Binding-site contacts:
Ligand atom O24 contacts residue LYS7 of chain 2.B at 3.7 Å.
Ligand atom C2 contacts residue LEU102 of chain 2.B at 3.8 Å (hydrophobic).
Ligand atom C8 contacts residue ALA100 of chain 2.B at 3.7 Å (hydrophobic).
Ligand atom C20 contacts residue LYS7 of chain 2.B at 3.7 Å.
Ligand atom C4 contacts residue 9RJ1 of chain 2.E at 0.6 Å.
Ligand atom C18 contacts residue 9RJ1 of chain 2.E at 1.6 Å.
Ligand atom C19 contacts residue 9RJ1 of chain 2.E at 1.1 Å.
Ligand atom C4 contacts residue ALA100 of chain 1.B at 3.7 Å (hydrophobic).
Ligand atom O23 contacts residue LYS7 of chain 1.B at 3.3 Å.
Ligand atom C2 contacts residue SER109 of chain 1.B at 3.8 Å.
Ligand atom C3 contacts residue 9RJ1 of chain 2.E at 0.6 Å.
Ligand atom O23 contacts residue 9RJ1 of chain 2.E at 1.4 Å (h-bond).
Ligand atom O24 contacts residue 9RJ1 of chain 2.E at 0.7 Å.
Ligand atom C10 contacts residue SER109 of chain 2.B at 3.7 Å.
Ligand atom C9 contacts residue 9RJ1 of chain 2.E at 0.8 Å.
Ligand atom C3 contacts residue SER109 of chain 1.B at 3.7 Å.
Ligand atom C20 contacts residue 9RJ1 of chain 2.E at 0.7 Å.
Ligand atom C5 contacts residue 9RJ1 of chain 2.E at 0.8 Å.
Ligand atom C21 contacts residue LYS7 of chain 2.B at 3.8 Å.
Ligand atom C6 contacts residue 9RJ1 of chain 2.E at 0.5 Å.
Ligand atom C20 contacts residue LYS7 of chain 1.B at 3.3 Å.
Ligand atom C2 contacts residue LEU102 of chain 1.B at 3.7 Å (hydrophobic).
Ligand atom C1 contacts residue 9RJ1 of chain 2.E at 0.0 Å.
Ligand atom C21 contacts residue 9RJ1 of chain 2.E at 0.7 Å.
Ligand atom C21 contacts residue LYS7 of chain 1.B at 3.7 Å.
Ligand atom C8 contacts residue 9RJ1 of chain 2.E at 0.6 Å.
Ligand atom C10 contacts residue LEU102 of chain 1.B at 3.5 Å (hydrophobic).
Ligand atom O24 contacts residue LYS7 of chain 1.B at 3.5 Å.
Ligand atom C16 contacts residue LEU9 of chain 1.B at 3.6 Å (hydrophobic).
Ligand atom C17 contacts residue LEU9 of chain 1.B at 3.7 Å (hydrophobic).
Ligand atom C18 contacts residue LEU9 of chain 1.B at 3.6 Å (hydrophobic).
Ligand atom C10 contacts residue 9RJ1 of chain 2.E at 0.6 Å.
Ligand atom C16 contacts residue 9RJ1 of chain 2.E at 0.7 Å.
Ligand atom C15 contacts residue 9RJ1 of chain 2.E at 0.7 Å.
Ligand atom C18 contacts residue ALA100 of chain 2.B at 3.6 Å (hydrophobic).
Ligand atom C9 contacts residue SER109 of chain 2.B at 3.5 Å.
Ligand atom C22 contacts residue 9RJ1 of chain 2.E at 0.8 Å.
Ligand atom C7 contacts residue 9RJ1 of chain 2.E at 0.6 Å.
Ligand atom C2 contacts residue 9RJ1 of chain 2.E at 0.6 Å.
Ligand atom C17 contacts residue 9RJ1 of chain 2.E at 0.9 Å.

Sequence of chain 2.B:
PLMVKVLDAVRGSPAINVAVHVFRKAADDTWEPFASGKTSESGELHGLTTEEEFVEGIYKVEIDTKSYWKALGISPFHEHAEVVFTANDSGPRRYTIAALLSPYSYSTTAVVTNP

Sequence of chain 1.B:
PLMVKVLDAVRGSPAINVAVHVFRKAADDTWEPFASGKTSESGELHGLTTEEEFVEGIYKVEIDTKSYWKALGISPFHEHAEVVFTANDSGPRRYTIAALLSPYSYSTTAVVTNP

The protein below binds the small molecule below.
Small molecule (SMILES): Oc1ccc(/C=C/c2cccc3ccccc23)cc1O